Sequence of chain 1.C:
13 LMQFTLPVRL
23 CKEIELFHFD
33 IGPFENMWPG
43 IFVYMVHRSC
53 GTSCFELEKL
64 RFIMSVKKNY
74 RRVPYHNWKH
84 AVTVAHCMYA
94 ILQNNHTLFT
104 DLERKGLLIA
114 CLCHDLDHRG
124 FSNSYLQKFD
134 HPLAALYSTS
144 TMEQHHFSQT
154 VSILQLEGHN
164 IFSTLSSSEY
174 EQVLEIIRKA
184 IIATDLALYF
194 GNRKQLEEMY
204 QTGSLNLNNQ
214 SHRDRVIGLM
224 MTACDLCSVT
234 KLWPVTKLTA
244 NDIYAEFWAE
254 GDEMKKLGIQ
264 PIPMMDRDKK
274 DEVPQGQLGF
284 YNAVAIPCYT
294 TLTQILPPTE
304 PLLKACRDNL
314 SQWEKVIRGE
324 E

Binding-site contacts:
Ligand atom C14 contacts residue ILE246 of chain 1.C at 3.6 Å (hydrophobic).
Ligand atom C27 contacts residue GLU275 of chain 1.C at 3.5 Å.
Ligand atom C27 contacts residue LYS272 of chain 1.C at 3.5 Å.
Ligand atom C2 contacts residue PHE250 of chain 1.C at 3.6 Å (hydrophobic).
Ligand atom C28 contacts residue TYR247 of chain 1.C at 3.5 Å (hydrophobic).
Ligand atom C17 contacts residue PHE283 of chain 1.C at 3.6 Å (hydrophobic).
Ligand atom C15 contacts residue GLN280 of chain 1.C at 3.4 Å.
Ligand atom C16 contacts residue GLN280 of chain 1.C at 3.5 Å.
Ligand atom C17 contacts residue GLN280 of chain 1.C at 3.5 Å.
Ligand atom C11 contacts residue PHE283 of chain 1.C at 3.8 Å (hydrophobic).
Ligand atom C18 contacts residue GLY279 of chain 1.C at 3.3 Å.
Ligand atom C11 contacts residue ILE246 of chain 1.C at 3.6 Å (hydrophobic).
Ligand atom C18 contacts residue TYR247 of chain 1.C at 3.5 Å (hydrophobic).
Ligand atom C1 contacts residue PHE283 of chain 1.C at 3.4 Å (hydrophobic).
Ligand atom N24 contacts residue GLY279 of chain 1.C at 3.7 Å.
Ligand atom C15 contacts residue ILE246 of chain 1.C at 3.5 Å (hydrophobic).
Ligand atom C21 contacts residue GLY279 of chain 1.C at 3.4 Å.
Ligand atom C21 contacts residue MET267 of chain 1.C at 3.8 Å (hydrophobic).
Ligand atom N4 contacts residue GLN280 of chain 1.C at 3.2 Å (h-bond).
Ligand atom C16 contacts residue TYR247 of chain 1.C at 3.6 Å (hydrophobic).
Ligand atom C12 contacts residue ILE246 of chain 1.C at 3.6 Å (hydrophobic).
Ligand atom N24 contacts residue MET267 of chain 1.C at 3.6 Å.
Ligand atom C9 contacts residue PHE283 of chain 1.C at 3.3 Å (hydrophobic).
Ligand atom C16 contacts residue MET267 of chain 1.C at 3.7 Å (hydrophobic).
Ligand atom C3 contacts residue PHE250 of chain 1.C at 3.7 Å (hydrophobic).
Ligand atom N10 contacts residue PHE283 of chain 1.C at 3.6 Å.
Ligand atom C27 contacts residue VAL276 of chain 1.C at 3.8 Å (hydrophobic).
Ligand atom N20 contacts residue MET267 of chain 1.C at 3.7 Å.
Ligand atom N22 contacts residue TYR247 of chain 1.C at 2.6 Å (h-bond).
Ligand atom C5 contacts residue PHE283 of chain 1.C at 3.6 Å (hydrophobic).
Ligand atom C3 contacts residue GLN280 of chain 1.C at 3.8 Å.
Ligand atom C17 contacts residue GLY279 of chain 1.C at 3.7 Å.
Ligand atom C2 contacts residue PHE283 of chain 1.C at 3.7 Å (hydrophobic).
Ligand atom N20 contacts residue GLY279 of chain 1.C at 3.8 Å.
Ligand atom C26 contacts residue PRO266 of chain 1.C at 3.5 Å (hydrophobic).
Ligand atom N13 contacts residue PHE283 of chain 1.C at 3.6 Å.
Ligand atom C17 contacts residue TYR247 of chain 1.C at 3.6 Å (hydrophobic).
Ligand atom N19 contacts residue GLY279 of chain 1.C at 3.5 Å (h-bond).
Ligand atom C21 contacts residue TYR247 of chain 1.C at 3.6 Å (hydrophobic).
Ligand atom N22 contacts residue GLY279 of chain 1.C at 3.6 Å.

This small molecule binds to this protein.
Small molecule (SMILES): CNC(=O)c1cc(CCc2nc(N3CCCC3)nn2C)nn2c(C)c(C)nc12